This small molecule binds to this protein.
Small molecule (SMILES): CC(C)CCC[C@@H](C)[C@H]1CC[C@H]2[C@@H]3CC=C4C[C@@H](O)CC[C@]4(C)[C@H]3CC[C@]12C

Binding-site contacts:
Ligand atom C19 contacts residue PHE360 of chain 1.A at 3.5 Å (hydrophobic).
Ligand atom C11 contacts residue OLC1 of chain 1.BA at 4.1 Å.
Ligand atom C12 contacts residue PHE363 of chain 1.A at 4.5 Å (hydrophobic).
Ligand atom O1 contacts residue CYS367 of chain 1.A at 4.4 Å.
Ligand atom C19 contacts residue PHE363 of chain 1.A at 3.9 Å (hydrophobic).
Ligand atom C26 contacts residue OLA1 of chain 1.I at 3.4 Å.
Ligand atom C19 contacts residue CYS359 of chain 1.A at 3.5 Å (hydrophobic).
Ligand atom C12 contacts residue CYS359 of chain 1.A at 4.2 Å (hydrophobic).
Ligand atom C10 contacts residue PHE363 of chain 1.A at 4.4 Å (hydrophobic).
Ligand atom C21 contacts residue OLC1 of chain 1.BA at 3.9 Å.
Ligand atom C11 contacts residue PHE363 of chain 1.A at 3.6 Å (hydrophobic).
Ligand atom C21 contacts residue PHE192 of chain 1.A at 3.8 Å (hydrophobic).
Ligand atom C2 contacts residue OLC1 of chain 1.BA at 4.1 Å.
Ligand atom C4 contacts residue PHE360 of chain 1.A at 3.8 Å (hydrophobic).
Ligand atom C18 contacts residue CYS359 of chain 1.A at 3.6 Å (hydrophobic).
Ligand atom C23 contacts residue PHE191 of chain 1.A at 4.3 Å (hydrophobic).
Ligand atom C21 contacts residue PHE191 of chain 1.A at 3.7 Å (hydrophobic).
Ligand atom C1 contacts residue PHE363 of chain 1.A at 3.6 Å (hydrophobic).
Ligand atom C7 contacts residue PHE360 of chain 1.A at 3.9 Å (hydrophobic).
Ligand atom C3 contacts residue CYS364 of chain 1.A at 4.3 Å (hydrophobic).
Ligand atom C5 contacts residue PHE360 of chain 1.A at 3.8 Å (hydrophobic).
Ligand atom C6 contacts residue PHE360 of chain 1.A at 3.6 Å (hydrophobic).
Ligand atom C11 contacts residue CYS359 of chain 1.A at 3.9 Å (hydrophobic).
Ligand atom C23 contacts residue LEU196 of chain 1.A at 4.2 Å (hydrophobic).
Ligand atom C8 contacts residue PHE360 of chain 1.A at 4.2 Å (hydrophobic).
Ligand atom O1 contacts residue CYS364 of chain 1.A at 3.4 Å.
Ligand atom C2 contacts residue PHE363 of chain 1.A at 3.6 Å (hydrophobic).
Ligand atom C2 contacts residue CYS364 of chain 1.A at 4.3 Å (hydrophobic).
Ligand atom C27 contacts residue LEU352 of chain 1.A at 4.0 Å (hydrophobic).
Ligand atom C1 contacts residue OLC1 of chain 1.BA at 3.8 Å.
Ligand atom C26 contacts residue LEU352 of chain 1.A at 3.7 Å (hydrophobic).
Ligand atom C12 contacts residue OLC1 of chain 1.BA at 3.8 Å.
Ligand atom C18 contacts residue ILE356 of chain 1.A at 3.9 Å (hydrophobic).
Ligand atom C26 contacts residue LEU196 of chain 1.A at 3.9 Å (hydrophobic).
Ligand atom C24 contacts residue LEU196 of chain 1.A at 4.1 Å (hydrophobic).

Sequence of chain 1.A:
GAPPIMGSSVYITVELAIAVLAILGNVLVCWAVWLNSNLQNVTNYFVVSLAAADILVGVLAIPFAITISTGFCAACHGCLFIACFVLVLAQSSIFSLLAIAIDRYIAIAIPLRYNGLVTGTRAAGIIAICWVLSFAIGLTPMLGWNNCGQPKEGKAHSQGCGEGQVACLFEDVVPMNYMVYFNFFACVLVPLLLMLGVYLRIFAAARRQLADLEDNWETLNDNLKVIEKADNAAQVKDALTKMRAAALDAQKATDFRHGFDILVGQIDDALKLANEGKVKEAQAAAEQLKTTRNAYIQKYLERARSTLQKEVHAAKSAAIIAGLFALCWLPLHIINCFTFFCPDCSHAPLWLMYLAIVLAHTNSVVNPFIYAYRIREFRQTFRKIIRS